Sequence of chain 1.A:
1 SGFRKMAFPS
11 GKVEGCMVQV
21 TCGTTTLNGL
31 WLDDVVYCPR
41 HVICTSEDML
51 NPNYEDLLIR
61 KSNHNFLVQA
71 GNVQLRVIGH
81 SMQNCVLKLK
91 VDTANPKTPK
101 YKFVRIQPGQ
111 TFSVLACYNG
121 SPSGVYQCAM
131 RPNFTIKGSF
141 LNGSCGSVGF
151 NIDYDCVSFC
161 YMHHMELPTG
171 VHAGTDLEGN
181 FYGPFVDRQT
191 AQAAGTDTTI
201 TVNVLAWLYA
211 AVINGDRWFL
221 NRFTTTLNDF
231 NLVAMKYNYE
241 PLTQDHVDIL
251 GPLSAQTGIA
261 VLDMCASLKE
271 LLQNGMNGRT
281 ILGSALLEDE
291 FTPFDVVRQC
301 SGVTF

The protein below binds the small molecule below.
Small molecule (SMILES): Cc1c(Cl)cncc1OC(=O)c1cccc2[nH]ccc12

Binding-site contacts:
Ligand atom C02 contacts residue LEU27 of chain 1.A at 4.3 Å (hydrophobic).
Ligand atom C04 contacts residue HIS164 of chain 1.A at 3.3 Å.
Ligand atom C09 contacts residue MET165 of chain 1.A at 3.9 Å (hydrophobic).
Ligand atom C10 contacts residue HIS41 of chain 1.A at 3.9 Å.
Ligand atom C03 contacts residue CYS145 of chain 1.A at 3.1 Å (hydrophobic).
Ligand atom C10 contacts residue HIS164 of chain 1.A at 3.9 Å.
Ligand atom C03 contacts residue HIS41 of chain 1.A at 3.4 Å.
Ligand atom C03 contacts residue HIS164 of chain 1.A at 2.8 Å.
Ligand atom O01 contacts residue LEU27 of chain 1.A at 3.8 Å.
Ligand atom C08 contacts residue CYS145 of chain 1.A at 3.4 Å (hydrophobic).
Ligand atom C11 contacts residue MET165 of chain 1.A at 4.5 Å (hydrophobic).
Ligand atom C11 contacts residue HIS41 of chain 1.A at 3.4 Å.
Ligand atom C02 contacts residue HIS164 of chain 1.A at 2.9 Å.
Ligand atom C05 contacts residue HIS164 of chain 1.A at 4.0 Å.
Ligand atom C08 contacts residue HIS164 of chain 1.A at 4.0 Å.
Ligand atom C05 contacts residue HIS41 of chain 1.A at 3.5 Å.
Ligand atom O01 contacts residue CYS145 of chain 1.A at 2.6 Å (h-bond).
Ligand atom O01 contacts residue HIS163 of chain 1.A at 4.2 Å.
Ligand atom O01 contacts residue HIS41 of chain 1.A at 3.9 Å.
Ligand atom C05 contacts residue MET165 of chain 1.A at 4.2 Å (hydrophobic).
Ligand atom C11 contacts residue CYS145 of chain 1.A at 4.3 Å (hydrophobic).
Ligand atom C02 contacts residue HIS41 of chain 1.A at 3.6 Å.
Ligand atom C10 contacts residue ASP187 of chain 1.A at 4.1 Å.
Ligand atom C04 contacts residue CYS145 of chain 1.A at 3.5 Å (hydrophobic).
Ligand atom C10 contacts residue MET165 of chain 1.A at 4.1 Å (hydrophobic).
Ligand atom C07 contacts residue HIS41 of chain 1.A at 3.6 Å.
Ligand atom C08 contacts residue HIS41 of chain 1.A at 3.3 Å.
Ligand atom C04 contacts residue HIS41 of chain 1.A at 3.5 Å.
Ligand atom C02 contacts residue CYS145 of chain 1.A at 1.8 Å (hydrophobic).
Ligand atom C11 contacts residue HIS164 of chain 1.A at 3.1 Å.
Ligand atom C09 contacts residue HIS41 of chain 1.A at 3.8 Å.
Ligand atom C09 contacts residue HIS164 of chain 1.A at 4.3 Å.
Ligand atom N06 contacts residue HIS41 of chain 1.A at 3.5 Å.
Ligand atom O01 contacts residue HIS164 of chain 1.A at 3.5 Å (h-bond).
Ligand atom O01 contacts residue PRO39 of chain 1.A at 3.4 Å.